Sequence of chain 1.A:
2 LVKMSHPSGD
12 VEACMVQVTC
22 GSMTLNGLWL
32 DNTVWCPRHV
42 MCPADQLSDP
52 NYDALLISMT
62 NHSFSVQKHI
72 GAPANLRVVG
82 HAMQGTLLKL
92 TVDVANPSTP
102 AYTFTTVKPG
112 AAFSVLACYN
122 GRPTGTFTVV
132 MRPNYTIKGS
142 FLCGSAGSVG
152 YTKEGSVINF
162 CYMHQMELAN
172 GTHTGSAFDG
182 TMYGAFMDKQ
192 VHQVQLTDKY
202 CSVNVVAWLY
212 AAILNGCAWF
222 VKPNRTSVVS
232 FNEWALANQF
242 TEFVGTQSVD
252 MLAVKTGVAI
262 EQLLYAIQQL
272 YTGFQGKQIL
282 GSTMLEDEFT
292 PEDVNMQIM

Binding-site contacts:
Ligand atom C03 contacts residue PHE142 of chain 1.A at 3.1 Å (hydrophobic).
Ligand atom C03 contacts residue GLU168 of chain 1.A at 3.1 Å.
Ligand atom C01 contacts residue CYS144 of chain 1.A at 3.6 Å (hydrophobic).
Ligand atom C35 contacts residue GLN166 of chain 1.A at 3.6 Å.
Ligand atom O36 contacts residue GLU168 of chain 1.A at 3.1 Å (salt-bridge).
Ligand atom C29 contacts residue HIS40 of chain 1.A at 3.6 Å.
Ligand atom CL2 contacts residue ALA147 of chain 1.A at 3.4 Å.
Ligand atom C01 contacts residue GLU168 of chain 1.A at 3.5 Å.
Ligand atom O09 contacts residue ALA147 of chain 1.A at 3.0 Å (h-bond).
Ligand atom N37 contacts residue LEU143 of chain 1.A at 3.7 Å.
Ligand atom C34 contacts residue GLN166 of chain 1.A at 3.3 Å.
Ligand atom N19 contacts residue MET24 of chain 1.A at 3.7 Å.
Ligand atom O09 contacts residue SER146 of chain 1.A at 3.1 Å (h-bond).
Ligand atom F31 contacts residue ASP189 of chain 1.A at 3.1 Å.
Ligand atom F33 contacts residue GLN166 of chain 1.A at 3.2 Å.
Ligand atom C20 contacts residue THR25 of chain 1.A at 3.6 Å.
Ligand atom C32 contacts residue HIS40 of chain 1.A at 3.4 Å.
Ligand atom C06 contacts residue HIS165 of chain 1.A at 3.6 Å.
Ligand atom C30 contacts residue MET167 of chain 1.A at 3.5 Å (hydrophobic).
Ligand atom F31 contacts residue HIS40 of chain 1.A at 3.3 Å.
Ligand atom C32 contacts residue GLN166 of chain 1.A at 3.5 Å.
Ligand atom N02 contacts residue GLU168 of chain 1.A at 3.5 Å (salt-bridge).
Ligand atom O36 contacts residue GLN166 of chain 1.A at 3.5 Å (h-bond).
Ligand atom C18 contacts residue SER23 of chain 1.A at 3.1 Å.
Ligand atom C21 contacts residue THR25 of chain 1.A at 3.4 Å.
Ligand atom N19 contacts residue THR25 of chain 1.A at 3.1 Å (h-bond).
Ligand atom F31 contacts residue LYS190 of chain 1.A at 3.5 Å.
Ligand atom C21 contacts residue MET24 of chain 1.A at 3.7 Å (hydrophobic).
Ligand atom N02 contacts residue LEU143 of chain 1.A at 3.6 Å.
Ligand atom O09 contacts residue GLY145 of chain 1.A at 2.9 Å (h-bond).
Ligand atom O36 contacts residue MET167 of chain 1.A at 3.2 Å.
Ligand atom C29 contacts residue LYS190 of chain 1.A at 3.7 Å.
Ligand atom C32 contacts residue MET167 of chain 1.A at 3.6 Å (hydrophobic).
Ligand atom C34 contacts residue HIS40 of chain 1.A at 3.7 Å.
Ligand atom N04 contacts residue HIS165 of chain 1.A at 3.2 Å (h-bond).
Ligand atom C30 contacts residue HIS40 of chain 1.A at 3.4 Å.
Ligand atom N04 contacts residue SER146 of chain 1.A at 3.5 Å (h-bond).
Ligand atom N04 contacts residue PHE142 of chain 1.A at 3.5 Å.
Ligand atom F28 contacts residue GLN191 of chain 1.A at 3.4 Å.
Ligand atom F33 contacts residue HIS40 of chain 1.A at 3.4 Å.

This protein binds this small molecule.
Small molecule (SMILES): Cn1cnc(Cn2c(=O)nc(Nc3cc4cn(C)nc4cc3Cl)n(Cc3cc(F)c(F)cc3F)c2=O)n1